This small molecule binds to this protein.
Small molecule (SMILES): CC(=O)N[C@H]1[C@H](O[C@H]2[C@H](O)[C@@H](NC(C)=O)CO[C@@H]2CO)O[C@H](CO)[C@@H](O[C@@H]2O[C@H](CO)[C@@H](O)[C@H](O)[C@@H]2O)[C@@H]1O

Sequence of chain 1.B:
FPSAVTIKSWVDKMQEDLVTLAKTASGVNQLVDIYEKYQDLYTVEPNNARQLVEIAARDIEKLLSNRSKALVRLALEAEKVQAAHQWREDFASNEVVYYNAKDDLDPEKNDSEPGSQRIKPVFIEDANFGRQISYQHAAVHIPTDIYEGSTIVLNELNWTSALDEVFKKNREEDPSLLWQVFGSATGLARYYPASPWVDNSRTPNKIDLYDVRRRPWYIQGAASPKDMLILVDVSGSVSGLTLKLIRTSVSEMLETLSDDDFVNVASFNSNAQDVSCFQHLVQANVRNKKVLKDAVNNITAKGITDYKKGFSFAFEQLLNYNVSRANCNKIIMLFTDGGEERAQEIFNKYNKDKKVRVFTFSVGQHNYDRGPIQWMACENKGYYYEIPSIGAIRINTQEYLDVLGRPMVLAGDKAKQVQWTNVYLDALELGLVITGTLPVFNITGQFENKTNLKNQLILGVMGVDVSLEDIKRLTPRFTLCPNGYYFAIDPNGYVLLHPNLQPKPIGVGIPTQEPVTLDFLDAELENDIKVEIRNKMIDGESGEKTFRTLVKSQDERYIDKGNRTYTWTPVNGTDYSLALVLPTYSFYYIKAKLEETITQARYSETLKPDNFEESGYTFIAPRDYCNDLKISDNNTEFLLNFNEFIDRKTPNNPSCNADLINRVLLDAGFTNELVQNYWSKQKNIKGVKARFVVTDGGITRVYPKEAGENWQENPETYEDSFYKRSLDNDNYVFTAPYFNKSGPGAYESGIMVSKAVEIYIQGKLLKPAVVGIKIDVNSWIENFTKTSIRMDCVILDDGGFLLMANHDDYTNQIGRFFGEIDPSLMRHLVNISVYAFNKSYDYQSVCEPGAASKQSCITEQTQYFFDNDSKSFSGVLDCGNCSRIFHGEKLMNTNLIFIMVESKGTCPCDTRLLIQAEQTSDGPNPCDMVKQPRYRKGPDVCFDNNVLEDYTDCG

Binding-site contacts:
Ligand atom C8 contacts residue ASN869 of chain 1.B at 4.3 Å.
Ligand atom O6 contacts residue LEU565 of chain 1.B at 4.3 Å.
Ligand atom C4 contacts residue ASN869 of chain 1.B at 4.3 Å.
Ligand atom O5 contacts residue PHE956 of chain 1.B at 3.8 Å.
Ligand atom C6 contacts residue PHE956 of chain 1.B at 3.5 Å (hydrophobic).
Ligand atom C7 contacts residue ASN869 of chain 1.B at 3.3 Å.
Ligand atom O5 contacts residue ASN869 of chain 1.B at 2.4 Å (h-bond).
Ligand atom C2 contacts residue PHE868 of chain 1.B at 3.9 Å (hydrophobic).
Ligand atom C5 contacts residue ASN869 of chain 1.B at 3.7 Å.
Ligand atom O5 contacts residue PHE868 of chain 1.B at 3.5 Å (h-bond).
Ligand atom C1 contacts residue ASN869 of chain 1.B at 1.4 Å.
Ligand atom C1 contacts residue PHE868 of chain 1.B at 3.6 Å (hydrophobic).
Ligand atom N2 contacts residue ASN869 of chain 1.B at 2.8 Å (h-bond).
Ligand atom O7 contacts residue GLU541 of chain 1.B at 3.9 Å.
Ligand atom C3 contacts residue ASN869 of chain 1.B at 3.8 Å.
Ligand atom C6 contacts residue ASP958 of chain 1.B at 4.4 Å.
Ligand atom C5 contacts residue PHE956 of chain 1.B at 4.3 Å (hydrophobic).
Ligand atom C2 contacts residue ASN869 of chain 1.B at 2.4 Å.
Ligand atom O6 contacts residue PHE956 of chain 1.B at 4.2 Å.
Ligand atom O7 contacts residue ASN869 of chain 1.B at 3.5 Å (h-bond).